This protein binds this small molecule.
Small molecule (SMILES): CC(=O)N[C@@H]1[C@@H](O)[C@H](O)[C@@H](CO)O[C@H]1O

Binding-site contacts:
Ligand atom N2 contacts residue ASN32 of chain 46.D at 4.0 Å.
Ligand atom C5 contacts residue ARG33 of chain 46.D at 4.4 Å.
Ligand atom N2 contacts residue ASN70 of chain 46.D at 2.9 Å (h-bond).
Ligand atom C8 contacts residue ASN70 of chain 46.D at 3.9 Å.
Ligand atom C2 contacts residue ASN70 of chain 46.D at 2.5 Å.
Ligand atom O7 contacts residue SER71 of chain 46.D at 3.8 Å.
Ligand atom O7 contacts residue PRO31 of chain 46.D at 3.2 Å (h-bond).
Ligand atom C1 contacts residue ASN32 of chain 46.D at 4.5 Å.
Ligand atom C8 contacts residue PRO31 of chain 46.D at 4.4 Å (hydrophobic).
Ligand atom O7 contacts residue ASN70 of chain 46.D at 3.3 Å (h-bond).
Ligand atom C1 contacts residue PRO31 of chain 46.D at 4.2 Å (hydrophobic).
Ligand atom O7 contacts residue SER29 of chain 46.D at 4.4 Å.
Ligand atom N2 contacts residue PRO31 of chain 46.D at 2.5 Å (h-bond).
Ligand atom C5 contacts residue ASN70 of chain 46.D at 3.7 Å.
Ligand atom O5 contacts residue ASN70 of chain 46.D at 2.4 Å (h-bond).
Ligand atom C7 contacts residue PRO31 of chain 46.D at 3.1 Å (hydrophobic).
Ligand atom O6 contacts residue ARG33 of chain 46.D at 3.2 Å (salt-bridge).
Ligand atom C3 contacts residue PRO31 of chain 46.D at 3.3 Å (hydrophobic).
Ligand atom C2 contacts residue PRO31 of chain 46.D at 3.4 Å (hydrophobic).
Ligand atom C1 contacts residue ARG33 of chain 46.D at 4.3 Å.
Ligand atom C1 contacts residue ASN70 of chain 46.D at 1.4 Å.
Ligand atom O3 contacts residue PRO31 of chain 46.D at 3.4 Å (h-bond).
Ligand atom C7 contacts residue ASN70 of chain 46.D at 3.1 Å.
Ligand atom C6 contacts residue ARG33 of chain 46.D at 3.3 Å.
Ligand atom C3 contacts residue ASN70 of chain 46.D at 3.8 Å.
Ligand atom C4 contacts residue ASN70 of chain 46.D at 4.2 Å.

Sequence of chain 46.D:
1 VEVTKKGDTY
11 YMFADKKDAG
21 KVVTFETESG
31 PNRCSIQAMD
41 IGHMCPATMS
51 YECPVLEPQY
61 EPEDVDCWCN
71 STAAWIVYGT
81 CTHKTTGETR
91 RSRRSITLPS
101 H